Sequence of chain 32.A:
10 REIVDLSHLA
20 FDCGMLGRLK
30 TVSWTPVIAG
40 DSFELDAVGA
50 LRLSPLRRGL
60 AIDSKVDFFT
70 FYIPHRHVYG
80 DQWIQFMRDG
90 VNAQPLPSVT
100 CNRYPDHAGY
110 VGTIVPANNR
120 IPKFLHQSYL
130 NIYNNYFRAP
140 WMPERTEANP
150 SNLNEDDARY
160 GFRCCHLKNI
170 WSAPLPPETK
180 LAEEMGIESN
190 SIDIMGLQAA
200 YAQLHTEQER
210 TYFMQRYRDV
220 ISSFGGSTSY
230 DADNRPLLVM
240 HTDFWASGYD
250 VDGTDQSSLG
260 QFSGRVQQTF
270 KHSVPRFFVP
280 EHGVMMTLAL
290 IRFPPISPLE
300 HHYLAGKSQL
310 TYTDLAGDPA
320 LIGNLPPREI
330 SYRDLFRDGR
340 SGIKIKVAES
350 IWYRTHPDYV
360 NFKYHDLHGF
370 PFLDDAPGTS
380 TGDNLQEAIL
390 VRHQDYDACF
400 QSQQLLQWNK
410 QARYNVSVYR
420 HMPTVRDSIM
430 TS

Sequence of chain 31.C:
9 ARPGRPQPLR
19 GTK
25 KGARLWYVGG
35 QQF

Binding-site contacts:
Ligand atom C5 contacts residue GLU208 of chain 31.A at 3.4 Å.
Ligand atom C5' contacts residue DC1 of chain 31.H at 2.3 Å.
Ligand atom C2 contacts residue ARG425 of chain 32.A at 3.1 Å.
Ligand atom OP1 contacts residue ARG28 of chain 31.C at 3.2 Å (salt-bridge).
Ligand atom O5' contacts residue ARG28 of chain 31.C at 3.4 Å.
Ligand atom N3 contacts residue PHE212 of chain 31.A at 2.9 Å.
Ligand atom O3' contacts residue THR423 of chain 32.A at 3.8 Å.
Ligand atom C4 contacts residue ARG425 of chain 32.A at 3.6 Å.
Ligand atom C4' contacts residue DC1 of chain 31.H at 2.8 Å.
Ligand atom O5' contacts residue DC1 of chain 31.H at 2.6 Å.
Ligand atom OP2 contacts residue ARG425 of chain 32.A at 3.8 Å.
Ligand atom N1 contacts residue GLU208 of chain 31.A at 1.5 Å (salt-bridge).
Ligand atom N6 contacts residue GLU208 of chain 31.A at 3.4 Å (salt-bridge).
Ligand atom OP1 contacts residue GLY34 of chain 31.C at 3.8 Å.
Ligand atom C1' contacts residue DC1 of chain 31.E at 3.6 Å.
Ligand atom C4 contacts residue GLU208 of chain 31.A at 3.4 Å.
Ligand atom P contacts residue DC1 of chain 31.H at 2.5 Å.
Ligand atom P contacts residue ARG425 of chain 32.A at 3.5 Å.
Ligand atom O4' contacts residue ARG425 of chain 32.A at 3.7 Å.
Ligand atom C5' contacts residue TYR31 of chain 31.C at 2.9 Å (hydrophobic).
Ligand atom C5' contacts residue ARG28 of chain 31.C at 3.1 Å.
Ligand atom OP2 contacts residue ASP426 of chain 32.A at 2.8 Å (salt-bridge).
Ligand atom C2' contacts residue DC1 of chain 31.E at 2.2 Å.
Ligand atom OP2 contacts residue THR423 of chain 32.A at 2.9 Å.
Ligand atom C1' contacts residue PHE212 of chain 31.A at 3.5 Å (hydrophobic).
Ligand atom O3' contacts residue ARG28 of chain 31.C at 3.5 Å (salt-bridge).
Ligand atom N3 contacts residue ARG425 of chain 32.A at 3.1 Å (salt-bridge).
Ligand atom C2 contacts residue PHE212 of chain 31.A at 3.8 Å (hydrophobic).
Ligand atom N1 contacts residue ARG425 of chain 32.A at 3.6 Å (salt-bridge).
Ligand atom C6 contacts residue GLU208 of chain 31.A at 2.6 Å.
Ligand atom C3' contacts residue DC1 of chain 31.E at 2.9 Å.
Ligand atom O5' contacts residue TYR31 of chain 31.C at 3.4 Å (h-bond).
Ligand atom O4' contacts residue PHE212 of chain 31.A at 3.4 Å.
Ligand atom O5' contacts residue ARG425 of chain 32.A at 2.8 Å.
Ligand atom N3 contacts residue GLU208 of chain 31.A at 2.7 Å (salt-bridge).
Ligand atom OP2 contacts residue DC1 of chain 31.H at 2.0 Å.
Ligand atom C1' contacts residue ALA27 of chain 31.C at 3.8 Å (hydrophobic).
Ligand atom C2 contacts residue GLU208 of chain 31.A at 1.6 Å.
Ligand atom O3' contacts residue ARG425 of chain 32.A at 3.8 Å.
Ligand atom O3' contacts residue DC1 of chain 31.E at 3.3 Å.

A small-molecule ligand and the protein it binds are described below.
Small molecule (SMILES): Nc1ncnc2c1N1CN2[C@H]2C[C@]3(OP3(O)(O)OC[C@H]3OCC[C@@H]3O[P](=O)(O)OC[C@H]3O[C@@H]1C[C@@H]3O)[C@@H](CO[P](=O)(O)O[C@H]1CCO[C@@H]1COP(=O)=O)O2

Sequence of chain 31.A:
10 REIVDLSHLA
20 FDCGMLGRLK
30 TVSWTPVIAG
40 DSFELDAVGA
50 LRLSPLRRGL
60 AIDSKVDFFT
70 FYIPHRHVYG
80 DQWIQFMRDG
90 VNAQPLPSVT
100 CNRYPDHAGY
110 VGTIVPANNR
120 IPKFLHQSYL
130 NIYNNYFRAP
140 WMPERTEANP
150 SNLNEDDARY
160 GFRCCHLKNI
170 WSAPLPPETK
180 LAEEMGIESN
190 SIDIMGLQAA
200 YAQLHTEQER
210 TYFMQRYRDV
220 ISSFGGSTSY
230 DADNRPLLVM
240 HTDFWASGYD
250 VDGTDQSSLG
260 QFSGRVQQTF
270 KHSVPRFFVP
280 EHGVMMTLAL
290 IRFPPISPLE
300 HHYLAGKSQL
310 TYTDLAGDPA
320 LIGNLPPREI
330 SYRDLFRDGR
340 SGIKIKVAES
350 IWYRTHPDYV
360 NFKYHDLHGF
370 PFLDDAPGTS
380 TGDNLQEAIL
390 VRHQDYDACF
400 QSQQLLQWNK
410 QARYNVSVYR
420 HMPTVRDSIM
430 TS